Sequence of chain 3.A:
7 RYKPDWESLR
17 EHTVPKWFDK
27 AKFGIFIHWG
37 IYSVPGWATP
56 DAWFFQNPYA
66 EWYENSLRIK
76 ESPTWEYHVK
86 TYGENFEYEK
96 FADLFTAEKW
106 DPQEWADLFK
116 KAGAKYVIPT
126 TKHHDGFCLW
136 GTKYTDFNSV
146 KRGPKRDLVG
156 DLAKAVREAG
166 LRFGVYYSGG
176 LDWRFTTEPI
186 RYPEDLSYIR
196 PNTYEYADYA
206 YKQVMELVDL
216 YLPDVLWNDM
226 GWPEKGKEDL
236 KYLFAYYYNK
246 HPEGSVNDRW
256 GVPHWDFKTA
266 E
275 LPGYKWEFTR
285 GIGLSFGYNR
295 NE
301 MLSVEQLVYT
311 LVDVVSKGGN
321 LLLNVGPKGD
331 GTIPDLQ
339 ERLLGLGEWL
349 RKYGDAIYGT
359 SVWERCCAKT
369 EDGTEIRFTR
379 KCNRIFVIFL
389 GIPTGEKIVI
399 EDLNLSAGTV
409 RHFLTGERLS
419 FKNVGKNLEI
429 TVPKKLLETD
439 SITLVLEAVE

The protein below binds the small molecule below.
Small molecule (SMILES): C[C@@H]1O[C@H](O)[C@@H](F)[C@H](O)[C@@H]1O

Binding-site contacts:
Ligand atom O3 contacts residue HIS129 of chain 3.A at 4.0 Å.
Ligand atom C4 contacts residue GLU66 of chain 3.A at 3.8 Å.
Ligand atom F2 contacts residue HIS129 of chain 3.A at 3.3 Å.
Ligand atom C4 contacts residue PHE290 of chain 3.A at 4.1 Å (hydrophobic).
Ligand atom C1 contacts residue ASP224 of chain 3.A at 3.2 Å.
Ligand atom C2 contacts residue ASP224 of chain 3.A at 3.1 Å.
Ligand atom C5 contacts residue PHE290 of chain 3.A at 4.1 Å (hydrophobic).
Ligand atom O5 contacts residue GLU266 of chain 3.A at 2.8 Å (salt-bridge).
Ligand atom O1 contacts residue MET225 of chain 3.A at 4.1 Å.
Ligand atom C3 contacts residue GLU66 of chain 3.A at 3.5 Å.
Ligand atom O1 contacts residue ASP224 of chain 3.A at 2.8 Å (salt-bridge).
Ligand atom O1 contacts residue GLU266 of chain 3.A at 3.4 Å (salt-bridge).
Ligand atom O4 contacts residue TYR171 of chain 3.A at 3.6 Å (h-bond).
Ligand atom C5 contacts residue HIS34 of chain 3.A at 4.2 Å.
Ligand atom C5 contacts residue GLU266 of chain 3.A at 3.5 Å.
Ligand atom O5 contacts residue ASP224 of chain 3.A at 3.1 Å (salt-bridge).
Ligand atom C5 contacts residue ASP224 of chain 3.A at 4.2 Å.
Ligand atom C6 contacts residue GLU266 of chain 3.A at 3.8 Å.
Ligand atom O3 contacts residue GLU66 of chain 3.A at 2.7 Å (salt-bridge).
Ligand atom O4 contacts residue ASP224 of chain 3.A at 3.6 Å.
Ligand atom O1 contacts residue ARG254 of chain 3.A at 3.2 Å (salt-bridge).
Ligand atom C6 contacts residue PHE32 of chain 3.A at 3.6 Å (hydrophobic).
Ligand atom C3 contacts residue HIS128 of chain 3.A at 3.9 Å.
Ligand atom O4 contacts residue HIS34 of chain 3.A at 2.6 Å (h-bond).
Ligand atom C3 contacts residue TRP67 of chain 3.A at 3.9 Å (hydrophobic).
Ligand atom O3 contacts residue HIS128 of chain 3.A at 3.0 Å (h-bond).
Ligand atom O4 contacts residue HIS128 of chain 3.A at 2.9 Å (h-bond).
Ligand atom F2 contacts residue ASP224 of chain 3.A at 3.9 Å.
Ligand atom C2 contacts residue TRP67 of chain 3.A at 4.1 Å (hydrophobic).
Ligand atom C2 contacts residue HIS129 of chain 3.A at 3.7 Å.
Ligand atom C1 contacts residue GLU266 of chain 3.A at 3.2 Å.
Ligand atom C6 contacts residue HIS34 of chain 3.A at 3.8 Å.
Ligand atom C3 contacts residue TYR64 of chain 3.A at 4.1 Å (hydrophobic).
Ligand atom C4 contacts residue HIS34 of chain 3.A at 3.3 Å.
Ligand atom O5 contacts residue ARG254 of chain 3.A at 3.7 Å.
Ligand atom O3 contacts residue TRP67 of chain 3.A at 3.2 Å (h-bond).
Ligand atom C6 contacts residue PHE290 of chain 3.A at 3.6 Å (hydrophobic).
Ligand atom C1 contacts residue ARG254 of chain 3.A at 4.0 Å.
Ligand atom C4 contacts residue HIS128 of chain 3.A at 3.9 Å.
Ligand atom F2 contacts residue TRP67 of chain 3.A at 3.2 Å.